Binding-site contacts:
Ligand atom O5 contacts residue ASN154 of chain 3.F at 2.4 Å (h-bond).
Ligand atom C8 contacts residue SER151 of chain 3.F at 4.1 Å.
Ligand atom O7 contacts residue THR156 of chain 3.F at 4.1 Å.
Ligand atom C7 contacts residue THR156 of chain 3.F at 4.3 Å.
Ligand atom O6 contacts residue ASN154 of chain 3.F at 4.5 Å.
Ligand atom C8 contacts residue ALA147 of chain 3.F at 4.0 Å (hydrophobic).
Ligand atom C2 contacts residue ASN154 of chain 3.F at 2.5 Å.
Ligand atom C8 contacts residue THR156 of chain 3.F at 4.2 Å.
Ligand atom N2 contacts residue ASN154 of chain 3.F at 3.5 Å (h-bond).
Ligand atom C1 contacts residue ASN154 of chain 3.F at 1.4 Å.
Ligand atom C7 contacts residue ASN154 of chain 3.F at 4.2 Å.
Ligand atom C6 contacts residue ASN154 of chain 3.F at 3.1 Å.
Ligand atom C5 contacts residue ASN154 of chain 3.F at 3.1 Å.
Ligand atom C4 contacts residue ASN154 of chain 3.F at 3.5 Å.
Ligand atom C8 contacts residue GLY150 of chain 3.F at 4.4 Å.
Ligand atom C1 contacts residue GLY150 of chain 3.F at 4.0 Å.
Ligand atom N2 contacts residue GLY150 of chain 3.F at 4.1 Å.
Ligand atom C3 contacts residue ASN154 of chain 3.F at 3.6 Å.
Ligand atom O7 contacts residue ASN154 of chain 3.F at 4.1 Å.

Sequence of chain 3.F:
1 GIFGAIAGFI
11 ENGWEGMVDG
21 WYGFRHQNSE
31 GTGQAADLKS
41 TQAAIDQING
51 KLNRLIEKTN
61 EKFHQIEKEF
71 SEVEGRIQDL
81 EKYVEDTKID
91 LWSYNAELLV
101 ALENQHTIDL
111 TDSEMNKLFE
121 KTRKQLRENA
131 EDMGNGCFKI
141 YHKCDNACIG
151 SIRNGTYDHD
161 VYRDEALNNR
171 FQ

This protein binds this small molecule.
Small molecule (SMILES): CC(=O)N[C@@H]1[C@@H](O)[C@H](O)[C@@H](CO)O[C@H]1O